Sequence of chain 1.B:
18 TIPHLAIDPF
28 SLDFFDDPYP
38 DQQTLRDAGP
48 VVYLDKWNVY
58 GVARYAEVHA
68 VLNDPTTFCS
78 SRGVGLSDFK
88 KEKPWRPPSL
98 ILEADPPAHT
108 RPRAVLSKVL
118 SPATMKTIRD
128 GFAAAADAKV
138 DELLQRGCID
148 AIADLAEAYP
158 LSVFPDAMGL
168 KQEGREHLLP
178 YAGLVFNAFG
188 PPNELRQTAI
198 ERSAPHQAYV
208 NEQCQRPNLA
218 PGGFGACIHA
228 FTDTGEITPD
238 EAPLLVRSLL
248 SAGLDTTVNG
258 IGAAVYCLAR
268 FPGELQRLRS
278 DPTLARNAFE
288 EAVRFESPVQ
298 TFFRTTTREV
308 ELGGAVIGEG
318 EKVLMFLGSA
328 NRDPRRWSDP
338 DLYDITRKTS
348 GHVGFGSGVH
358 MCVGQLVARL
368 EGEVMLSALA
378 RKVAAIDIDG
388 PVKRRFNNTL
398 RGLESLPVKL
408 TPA

A small-molecule ligand and the protein it binds are described below.
Small molecule (SMILES): COc1ccc(C(N)=O)cc1

Binding-site contacts:
Ligand atom C6 contacts residue ARG61 of chain 1.B at 3.6 Å.
Ligand atom C5 contacts residue ARG61 of chain 1.B at 4.4 Å.
Ligand atom N1 contacts residue ARG61 of chain 1.B at 3.4 Å (salt-bridge).
Ligand atom C2 contacts residue ARG61 of chain 1.B at 4.0 Å.
Ligand atom C7 contacts residue ARG332 of chain 1.B at 4.5 Å.
Ligand atom O1 contacts residue PRO47 of chain 1.B at 4.1 Å.
Ligand atom O1 contacts residue ARG61 of chain 1.B at 4.2 Å.
Ligand atom C7 contacts residue ARG61 of chain 1.B at 4.2 Å.
Ligand atom C1 contacts residue ARG61 of chain 1.B at 3.5 Å.
Ligand atom C3 contacts residue ARG332 of chain 1.B at 4.3 Å.
Ligand atom C4 contacts residue ARG61 of chain 1.B at 3.6 Å.
Ligand atom N1 contacts residue ASP44 of chain 1.B at 4.4 Å.
Ligand atom C3 contacts residue ARG61 of chain 1.B at 3.2 Å.
Ligand atom C6 contacts residue ARG332 of chain 1.B at 3.6 Å.